Sequence of chain 1.I:
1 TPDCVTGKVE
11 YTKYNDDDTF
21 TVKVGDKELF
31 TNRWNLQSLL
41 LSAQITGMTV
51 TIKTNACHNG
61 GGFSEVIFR

This protein binds this small molecule.
Small molecule (SMILES): OC[C@H]1O[C@H](O[C@@H]2[C@H](O)[C@@H](O)CO[C@@H]2CO)[C@H](O)[C@@H](O)[C@H]1O

Binding-site contacts:
Ligand atom C1 contacts residue TRP34 of chain 1.I at 4.2 Å (hydrophobic).
Ligand atom C4 contacts residue ARG33 of chain 1.I at 4.4 Å.
Ligand atom O6 contacts residue ASP18 of chain 1.J at 4.1 Å.
Ligand atom C4 contacts residue ASP18 of chain 1.J at 3.8 Å.
Ligand atom O3 contacts residue ARG33 of chain 1.I at 3.9 Å.
Ligand atom C2 contacts residue ASN32 of chain 1.I at 3.5 Å.
Ligand atom O5 contacts residue TRP34 of chain 1.I at 3.7 Å.
Ligand atom C6 contacts residue TYR14 of chain 1.J at 4.4 Å (hydrophobic).
Ligand atom O5 contacts residue ASN32 of chain 1.I at 4.1 Å.
Ligand atom O6 contacts residue TYR14 of chain 1.J at 3.9 Å.
Ligand atom O3 contacts residue ASN32 of chain 1.I at 4.2 Å.
Ligand atom O4 contacts residue ARG33 of chain 1.I at 3.6 Å.
Ligand atom C4 contacts residue TRP34 of chain 1.I at 4.0 Å (hydrophobic).
Ligand atom O3 contacts residue TRP34 of chain 1.I at 3.9 Å.
Ligand atom C6 contacts residue ASN35 of chain 1.I at 3.7 Å.
Ligand atom C5 contacts residue TRP34 of chain 1.I at 4.3 Å (hydrophobic).
Ligand atom C1 contacts residue ASN32 of chain 1.I at 3.9 Å.
Ligand atom O6 contacts residue ARG33 of chain 1.I at 3.8 Å.
Ligand atom C6 contacts residue ASP18 of chain 1.J at 3.9 Å.
Ligand atom O6 contacts residue TRP34 of chain 1.I at 3.2 Å (h-bond).
Ligand atom C5 contacts residue TRP34 of chain 1.J at 4.2 Å (hydrophobic).
Ligand atom C6 contacts residue TRP34 of chain 1.J at 3.5 Å (hydrophobic).
Ligand atom O5 contacts residue ARG33 of chain 1.I at 4.2 Å.
Ligand atom C6 contacts residue TRP34 of chain 1.I at 4.4 Å (hydrophobic).
Ligand atom C3 contacts residue TRP34 of chain 1.I at 4.0 Å (hydrophobic).
Ligand atom O6 contacts residue ASN35 of chain 1.I at 3.3 Å (h-bond).
Ligand atom O2 contacts residue ASN32 of chain 1.I at 3.9 Å.
Ligand atom O4 contacts residue ASP18 of chain 1.J at 2.6 Å (salt-bridge).

Sequence of chain 1.J:
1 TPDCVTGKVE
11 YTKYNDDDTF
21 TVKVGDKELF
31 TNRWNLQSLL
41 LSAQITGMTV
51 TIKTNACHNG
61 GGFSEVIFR